Sequence of chain 1.A:
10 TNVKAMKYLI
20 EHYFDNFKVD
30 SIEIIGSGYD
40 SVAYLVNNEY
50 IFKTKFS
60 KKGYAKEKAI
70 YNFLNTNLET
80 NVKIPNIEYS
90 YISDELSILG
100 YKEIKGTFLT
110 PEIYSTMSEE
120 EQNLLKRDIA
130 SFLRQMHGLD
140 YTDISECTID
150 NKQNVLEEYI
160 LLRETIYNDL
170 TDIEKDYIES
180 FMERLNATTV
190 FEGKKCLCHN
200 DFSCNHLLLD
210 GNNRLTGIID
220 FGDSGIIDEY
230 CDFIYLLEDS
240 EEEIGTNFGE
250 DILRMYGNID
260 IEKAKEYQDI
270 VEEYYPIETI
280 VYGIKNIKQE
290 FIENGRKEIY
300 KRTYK

The small molecule below binds the protein below.
Small molecule (SMILES): Nc1nc2c(ncn2[C@@H]2O[C@H](CO[P](=O)(O)O[P](=O)(O)NP(=O)(O)O)[C@@H](O)[C@H]2O)c(=O)[nH]1

Binding-site contacts:
Ligand atom N2 contacts residue ILE103 of chain 1.A at 3.1 Å (h-bond).
Ligand atom O3A contacts residue MG1 of chain 1.G at 3.6 Å.
Ligand atom O1G contacts residue KAN1 of chain 1.F at 3.6 Å (h-bond).
Ligand atom O2G contacts residue HIS205 of chain 1.A at 3.2 Å (h-bond).
Ligand atom O1A contacts residue MG1 of chain 1.G at 2.0 Å.
Ligand atom O6 contacts residue TYR100 of chain 1.A at 3.4 Å.
Ligand atom O2G contacts residue ASP219 of chain 1.A at 2.8 Å (salt-bridge).
Ligand atom N1 contacts residue ILE103 of chain 1.A at 2.8 Å (h-bond).
Ligand atom PB contacts residue ASP219 of chain 1.A at 3.2 Å.
Ligand atom O2B contacts residue ASP219 of chain 1.A at 2.6 Å (salt-bridge).
Ligand atom O2G contacts residue MG1 of chain 1.G at 2.1 Å.
Ligand atom O2G contacts residue ASP200 of chain 1.A at 3.4 Å (salt-bridge).
Ligand atom N7 contacts residue TYR100 of chain 1.A at 2.6 Å (h-bond).
Ligand atom PG contacts residue ASP219 of chain 1.A at 3.3 Å.
Ligand atom O6 contacts residue ILE103 of chain 1.A at 2.9 Å (h-bond).
Ligand atom N3B contacts residue MG1 of chain 1.H at 3.6 Å.
Ligand atom O1A contacts residue HIS205 of chain 1.A at 3.2 Å (h-bond).
Ligand atom N3B contacts residue MG1 of chain 1.G at 2.2 Å.
Ligand atom PG contacts residue KAN1 of chain 1.F at 3.6 Å.
Ligand atom O1A contacts residue ASP219 of chain 1.A at 2.8 Å (salt-bridge).
Ligand atom O2A contacts residue LYS52 of chain 1.A at 2.8 Å (salt-bridge).
Ligand atom N3 contacts residue PHE107 of chain 1.A at 3.5 Å.
Ligand atom O1B contacts residue SER40 of chain 1.A at 2.9 Å (h-bond).
Ligand atom O2G contacts residue MG1 of chain 1.H at 3.5 Å.
Ligand atom PA contacts residue ASP219 of chain 1.A at 3.4 Å.
Ligand atom O2G contacts residue KAN1 of chain 1.F at 2.9 Å (h-bond).
Ligand atom PB contacts residue MG1 of chain 1.G at 3.3 Å.
Ligand atom O2A contacts residue ASP219 of chain 1.A at 3.3 Å.
Ligand atom N3B contacts residue ASP219 of chain 1.A at 2.9 Å (salt-bridge).
Ligand atom O2B contacts residue MG1 of chain 1.H at 2.1 Å.
Ligand atom O3G contacts residue ASP219 of chain 1.A at 3.6 Å.
Ligand atom C6 contacts residue ILE103 of chain 1.A at 3.6 Å (hydrophobic).
Ligand atom C8 contacts residue TYR100 of chain 1.A at 3.3 Å (hydrophobic).
Ligand atom PA contacts residue MG1 of chain 1.G at 3.3 Å.
Ligand atom PG contacts residue MG1 of chain 1.H at 3.5 Å.
Ligand atom C2 contacts residue ILE103 of chain 1.A at 3.4 Å (hydrophobic).
Ligand atom O3G contacts residue MG1 of chain 1.H at 2.8 Å.
Ligand atom PB contacts residue MG1 of chain 1.H at 3.4 Å.
Ligand atom O2B contacts residue LYS52 of chain 1.A at 3.1 Å (salt-bridge).
Ligand atom PG contacts residue MG1 of chain 1.G at 2.6 Å.